Sequence of chain 1.A:
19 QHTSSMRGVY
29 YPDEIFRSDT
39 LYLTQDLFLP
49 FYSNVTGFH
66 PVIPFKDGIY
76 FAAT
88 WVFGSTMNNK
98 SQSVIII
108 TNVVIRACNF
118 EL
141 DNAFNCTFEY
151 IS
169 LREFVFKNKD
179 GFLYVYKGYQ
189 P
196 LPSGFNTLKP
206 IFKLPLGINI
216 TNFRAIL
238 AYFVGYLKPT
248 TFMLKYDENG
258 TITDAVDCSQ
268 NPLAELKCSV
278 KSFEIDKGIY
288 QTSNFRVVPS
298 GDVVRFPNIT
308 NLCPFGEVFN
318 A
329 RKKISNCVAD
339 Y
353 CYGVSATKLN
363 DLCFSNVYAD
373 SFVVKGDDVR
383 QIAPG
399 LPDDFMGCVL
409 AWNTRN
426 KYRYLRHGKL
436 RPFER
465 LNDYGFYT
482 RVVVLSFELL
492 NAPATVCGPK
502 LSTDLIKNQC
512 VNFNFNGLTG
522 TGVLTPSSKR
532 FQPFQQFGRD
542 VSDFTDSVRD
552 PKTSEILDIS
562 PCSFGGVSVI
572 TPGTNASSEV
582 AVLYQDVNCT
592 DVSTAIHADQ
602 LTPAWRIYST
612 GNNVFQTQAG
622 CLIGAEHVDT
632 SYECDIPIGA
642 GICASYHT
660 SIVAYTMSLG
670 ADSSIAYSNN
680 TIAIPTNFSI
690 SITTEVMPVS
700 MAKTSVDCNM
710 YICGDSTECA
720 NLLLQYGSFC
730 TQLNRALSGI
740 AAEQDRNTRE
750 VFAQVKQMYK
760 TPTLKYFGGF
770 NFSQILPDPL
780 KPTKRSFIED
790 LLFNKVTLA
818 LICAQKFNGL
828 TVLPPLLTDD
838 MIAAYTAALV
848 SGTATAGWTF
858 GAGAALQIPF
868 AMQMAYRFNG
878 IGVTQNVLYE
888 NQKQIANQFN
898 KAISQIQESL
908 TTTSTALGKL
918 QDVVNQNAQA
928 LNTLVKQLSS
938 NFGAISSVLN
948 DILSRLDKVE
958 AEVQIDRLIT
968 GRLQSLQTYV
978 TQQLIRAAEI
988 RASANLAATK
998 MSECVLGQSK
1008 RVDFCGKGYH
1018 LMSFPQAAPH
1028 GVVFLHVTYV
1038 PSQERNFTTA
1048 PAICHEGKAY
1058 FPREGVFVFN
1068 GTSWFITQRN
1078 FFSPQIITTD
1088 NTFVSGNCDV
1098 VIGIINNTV

Binding-site contacts:
Ligand atom C7 contacts residue ASN678 of chain 1.A at 3.8 Å.
Ligand atom C2 contacts residue ASN678 of chain 1.A at 2.5 Å.
Ligand atom O5 contacts residue ASN678 of chain 1.A at 2.5 Å (h-bond).
Ligand atom C8 contacts residue ASN678 of chain 1.A at 4.3 Å.
Ligand atom C1 contacts residue ASN678 of chain 1.A at 1.4 Å.
Ligand atom O6 contacts residue ASN678 of chain 1.A at 4.5 Å.
Ligand atom C6 contacts residue ASN679 of chain 1.A at 4.1 Å.
Ligand atom C4 contacts residue ASN678 of chain 1.A at 4.3 Å.
Ligand atom C3 contacts residue ASN678 of chain 1.A at 3.8 Å.
Ligand atom C6 contacts residue ASN678 of chain 1.A at 4.3 Å.
Ligand atom N2 contacts residue ASN678 of chain 1.A at 2.8 Å (h-bond).
Ligand atom C5 contacts residue ASN678 of chain 1.A at 3.7 Å.
Ligand atom O6 contacts residue ILE1099 of chain 1.A at 3.9 Å.

The small molecule below binds the protein below.
Small molecule (SMILES): CC(=O)N[C@@H]1[C@@H](O)[C@H](O)[C@@H](CO)O[C@H]1O